Binding-site contacts:
Ligand atom C4 contacts residue ASN142 of chain 1.I at 4.4 Å.
Ligand atom C3 contacts residue ASN142 of chain 1.I at 3.9 Å.
Ligand atom N2 contacts residue ASN142 of chain 1.I at 3.0 Å (h-bond).
Ligand atom C8 contacts residue PRO141 of chain 1.I at 3.7 Å (hydrophobic).
Ligand atom C5 contacts residue ASN142 of chain 1.I at 3.8 Å.
Ligand atom C2 contacts residue ASN142 of chain 1.I at 2.5 Å.
Ligand atom O5 contacts residue ASN142 of chain 1.I at 2.5 Å (h-bond).
Ligand atom C8 contacts residue ASN142 of chain 1.I at 3.9 Å.
Ligand atom C1 contacts residue ASN142 of chain 1.I at 1.5 Å.
Ligand atom C7 contacts residue ASN142 of chain 1.I at 3.5 Å.
Ligand atom O7 contacts residue ASN142 of chain 1.I at 4.4 Å.

This protein binds this small molecule.
Small molecule (SMILES): CC(=O)N[C@@H]1[C@@H](O)[C@H](O)[C@@H](CO)O[C@H]1O

Sequence of chain 1.I:
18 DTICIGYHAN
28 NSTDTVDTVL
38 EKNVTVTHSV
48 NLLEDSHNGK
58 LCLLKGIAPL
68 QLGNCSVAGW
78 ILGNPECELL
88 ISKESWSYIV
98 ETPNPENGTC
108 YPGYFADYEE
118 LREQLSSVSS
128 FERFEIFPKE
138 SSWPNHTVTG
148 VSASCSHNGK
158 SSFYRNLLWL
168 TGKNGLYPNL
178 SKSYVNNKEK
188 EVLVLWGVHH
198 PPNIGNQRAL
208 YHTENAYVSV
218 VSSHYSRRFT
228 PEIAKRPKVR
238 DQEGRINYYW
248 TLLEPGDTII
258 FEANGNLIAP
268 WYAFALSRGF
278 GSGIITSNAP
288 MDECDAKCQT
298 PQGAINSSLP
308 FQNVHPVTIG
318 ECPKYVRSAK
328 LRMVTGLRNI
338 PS